A small-molecule ligand and the protein it binds are described below.
Small molecule (SMILES): CC(=O)N[C@H]1[C@H](O[C@H]2[C@H](O)[C@@H](NC(C)=O)CO[C@@H]2CO)O[C@H](CO)[C@@H](O[C@@H]2O[C@H](CO[C@H]3O[C@H](CO)[C@@H](O)[C@H](O)[C@@H]3O)[C@@H](O)[C@H](O[C@H]3O[C@H](CO)[C@@H](O)[C@H](O)[C@@H]3O)[C@@H]2O)[C@@H]1O

Sequence of chain 1.B:
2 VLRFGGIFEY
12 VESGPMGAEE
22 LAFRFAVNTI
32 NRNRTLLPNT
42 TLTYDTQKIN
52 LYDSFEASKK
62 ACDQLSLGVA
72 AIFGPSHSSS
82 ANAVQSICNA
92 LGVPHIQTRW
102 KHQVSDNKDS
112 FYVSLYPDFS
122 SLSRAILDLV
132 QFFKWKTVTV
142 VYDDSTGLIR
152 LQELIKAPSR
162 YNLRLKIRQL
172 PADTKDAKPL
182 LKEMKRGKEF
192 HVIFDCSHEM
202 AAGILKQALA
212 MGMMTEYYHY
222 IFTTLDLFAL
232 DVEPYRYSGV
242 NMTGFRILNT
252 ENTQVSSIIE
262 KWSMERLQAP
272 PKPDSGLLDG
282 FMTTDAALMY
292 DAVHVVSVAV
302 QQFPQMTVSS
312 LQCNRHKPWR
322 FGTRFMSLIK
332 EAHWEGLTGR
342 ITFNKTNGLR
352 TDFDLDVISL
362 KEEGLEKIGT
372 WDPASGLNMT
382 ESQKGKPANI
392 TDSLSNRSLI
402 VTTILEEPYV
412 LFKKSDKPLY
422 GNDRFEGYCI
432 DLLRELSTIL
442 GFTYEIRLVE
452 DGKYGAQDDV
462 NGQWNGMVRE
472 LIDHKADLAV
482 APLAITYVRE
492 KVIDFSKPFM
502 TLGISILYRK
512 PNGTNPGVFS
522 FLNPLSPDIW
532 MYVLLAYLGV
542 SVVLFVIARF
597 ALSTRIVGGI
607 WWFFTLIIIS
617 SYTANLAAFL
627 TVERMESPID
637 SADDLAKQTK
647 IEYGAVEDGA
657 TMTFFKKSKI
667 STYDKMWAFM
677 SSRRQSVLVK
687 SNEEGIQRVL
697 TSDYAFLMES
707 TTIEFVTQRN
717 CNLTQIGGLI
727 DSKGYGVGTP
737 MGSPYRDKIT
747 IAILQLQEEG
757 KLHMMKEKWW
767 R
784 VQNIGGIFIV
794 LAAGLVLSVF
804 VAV

Binding-site contacts:
Ligand atom C8 contacts residue ASP353 of chain 1.B at 4.4 Å.
Ligand atom C8 contacts residue ASN345 of chain 1.B at 4.1 Å.
Ligand atom O3 contacts residue ASP129 of chain 1.B at 2.7 Å (salt-bridge).
Ligand atom C5 contacts residue ASN345 of chain 1.B at 3.6 Å.
Ligand atom C6 contacts residue PRO374 of chain 1.B at 3.4 Å (hydrophobic).
Ligand atom C2 contacts residue ASN345 of chain 1.B at 2.4 Å.
Ligand atom O6 contacts residue GLY377 of chain 1.B at 4.3 Å.
Ligand atom C1 contacts residue ASN345 of chain 1.B at 1.4 Å.
Ligand atom O6 contacts residue ASP373 of chain 1.B at 4.3 Å.
Ligand atom C6 contacts residue ASN348 of chain 1.B at 4.4 Å.
Ligand atom O5 contacts residue ASN348 of chain 1.B at 3.5 Å (h-bond).
Ligand atom O7 contacts residue THR352 of chain 1.B at 3.9 Å.
Ligand atom C2 contacts residue THR352 of chain 1.B at 4.2 Å.
Ligand atom C2 contacts residue ARG125 of chain 1.B at 4.0 Å.
Ligand atom O4 contacts residue ARG125 of chain 1.B at 3.4 Å.
Ligand atom C4 contacts residue ARG125 of chain 1.B at 4.1 Å.
Ligand atom O4 contacts residue ARG125 of chain 1.B at 3.8 Å.
Ligand atom C5 contacts residue ARG125 of chain 1.B at 3.5 Å.
Ligand atom C6 contacts residue ARG161 of chain 1.B at 4.0 Å.
Ligand atom O4 contacts residue ASP129 of chain 1.B at 3.2 Å (salt-bridge).
Ligand atom C3 contacts residue ASP129 of chain 1.B at 3.7 Å.
Ligand atom C5 contacts residue ASN348 of chain 1.B at 4.3 Å.
Ligand atom O6 contacts residue PRO374 of chain 1.B at 2.7 Å (h-bond).
Ligand atom C4 contacts residue ASN345 of chain 1.B at 4.2 Å.
Ligand atom O6 contacts residue ALA375 of chain 1.B at 4.2 Å.
Ligand atom O7 contacts residue ASN345 of chain 1.B at 2.8 Å (h-bond).
Ligand atom O7 contacts residue PHE344 of chain 1.B at 4.3 Å.
Ligand atom O6 contacts residue ARG161 of chain 1.B at 2.7 Å (salt-bridge).
Ligand atom C7 contacts residue THR352 of chain 1.B at 3.7 Å.
Ligand atom C1 contacts residue THR352 of chain 1.B at 4.4 Å.
Ligand atom C7 contacts residue ASN345 of chain 1.B at 3.0 Å.
Ligand atom C6 contacts residue ARG125 of chain 1.B at 3.5 Å.
Ligand atom N2 contacts residue ASN345 of chain 1.B at 2.9 Å (h-bond).
Ligand atom C3 contacts residue ASN345 of chain 1.B at 3.8 Å.
Ligand atom C1 contacts residue THR347 of chain 1.B at 4.3 Å.
Ligand atom C1 contacts residue ASN348 of chain 1.B at 4.1 Å.
Ligand atom C8 contacts residue THR352 of chain 1.B at 3.5 Å.
Ligand atom O5 contacts residue ASN345 of chain 1.B at 2.3 Å (h-bond).
Ligand atom C4 contacts residue ASP129 of chain 1.B at 3.7 Å.
Ligand atom N2 contacts residue THR352 of chain 1.B at 4.4 Å.